Sequence of chain 2.J:
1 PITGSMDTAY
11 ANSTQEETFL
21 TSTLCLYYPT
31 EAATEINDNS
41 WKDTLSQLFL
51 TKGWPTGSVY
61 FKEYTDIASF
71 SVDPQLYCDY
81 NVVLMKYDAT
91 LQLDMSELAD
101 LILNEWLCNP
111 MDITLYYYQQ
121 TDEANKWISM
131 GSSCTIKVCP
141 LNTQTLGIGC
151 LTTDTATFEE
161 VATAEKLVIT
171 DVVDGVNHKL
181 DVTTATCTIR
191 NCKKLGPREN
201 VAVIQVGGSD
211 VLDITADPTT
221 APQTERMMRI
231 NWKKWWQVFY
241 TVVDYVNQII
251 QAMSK

Binding-site contacts:
Ligand atom O5 contacts residue ASN12 of chain 2.J at 2.7 Å (h-bond).
Ligand atom C7 contacts residue ASN12 of chain 2.J at 3.9 Å.
Ligand atom N2 contacts residue ASN12 of chain 2.J at 3.8 Å.
Ligand atom O7 contacts residue ASN12 of chain 2.J at 3.7 Å.
Ligand atom C2 contacts residue ASN12 of chain 2.J at 3.2 Å.
Ligand atom C1 contacts residue ASN12 of chain 2.J at 2.1 Å.
Ligand atom C5 contacts residue ASN12 of chain 2.J at 4.1 Å.

This protein binds this small molecule.
Small molecule (SMILES): CC(=O)N[C@H]1[C@H](O[C@H]2[C@H](O)[C@@H](NC(C)=O)CO[C@@H]2CO)O[C@H](CO)[C@@H](O)[C@@H]1O